A small-molecule ligand and the protein it binds are described below.
Small molecule (SMILES): CC(=O)N[C@@H]1[C@@H](O)[C@H](O)[C@@H](CO)O[C@H]1O

Sequence of chain 1.A:
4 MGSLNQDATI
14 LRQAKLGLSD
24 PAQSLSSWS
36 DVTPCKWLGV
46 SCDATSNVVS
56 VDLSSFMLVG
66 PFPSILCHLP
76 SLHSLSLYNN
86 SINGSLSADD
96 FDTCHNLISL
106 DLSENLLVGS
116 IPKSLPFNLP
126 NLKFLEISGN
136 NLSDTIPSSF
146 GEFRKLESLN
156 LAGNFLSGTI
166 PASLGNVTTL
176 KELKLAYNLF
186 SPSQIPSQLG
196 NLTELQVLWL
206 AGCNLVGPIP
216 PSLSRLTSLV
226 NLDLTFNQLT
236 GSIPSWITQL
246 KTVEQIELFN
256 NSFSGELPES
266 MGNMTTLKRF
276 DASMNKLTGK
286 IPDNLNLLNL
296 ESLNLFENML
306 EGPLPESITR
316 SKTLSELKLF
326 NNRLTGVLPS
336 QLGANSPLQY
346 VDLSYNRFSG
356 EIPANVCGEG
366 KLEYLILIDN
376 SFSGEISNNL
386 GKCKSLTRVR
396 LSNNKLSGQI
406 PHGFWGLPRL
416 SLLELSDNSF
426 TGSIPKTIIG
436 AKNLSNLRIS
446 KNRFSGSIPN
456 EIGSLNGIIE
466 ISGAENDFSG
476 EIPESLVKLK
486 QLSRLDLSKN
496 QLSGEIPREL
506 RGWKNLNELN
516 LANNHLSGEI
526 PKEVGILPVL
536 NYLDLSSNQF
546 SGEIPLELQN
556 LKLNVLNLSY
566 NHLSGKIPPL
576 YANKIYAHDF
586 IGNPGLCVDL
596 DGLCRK

Binding-site contacts:
Ligand atom C7 contacts residue ASN171 of chain 1.A at 3.1 Å.
Ligand atom O5 contacts residue ASN171 of chain 1.A at 2.4 Å (h-bond).
Ligand atom C1 contacts residue ASN171 of chain 1.A at 1.4 Å.
Ligand atom C5 contacts residue SER168 of chain 1.A at 4.3 Å.
Ligand atom N2 contacts residue ASN171 of chain 1.A at 3.1 Å (h-bond).
Ligand atom O6 contacts residue ALA167 of chain 1.A at 3.9 Å.
Ligand atom O6 contacts residue SER168 of chain 1.A at 4.4 Å.
Ligand atom C6 contacts residue SER168 of chain 1.A at 4.0 Å.
Ligand atom C5 contacts residue ASN171 of chain 1.A at 3.7 Å.
Ligand atom C4 contacts residue ASN171 of chain 1.A at 4.3 Å.
Ligand atom C1 contacts residue SER168 of chain 1.A at 4.4 Å.
Ligand atom O6 contacts residue GLN193 of chain 1.A at 3.8 Å.
Ligand atom O7 contacts residue ASN171 of chain 1.A at 2.6 Å (h-bond).
Ligand atom O7 contacts residue GLY146 of chain 1.A at 4.3 Å.
Ligand atom O5 contacts residue SER168 of chain 1.A at 3.6 Å.
Ligand atom C6 contacts residue ALA167 of chain 1.A at 4.2 Å (hydrophobic).
Ligand atom C2 contacts residue ASN171 of chain 1.A at 2.6 Å.
Ligand atom C3 contacts residue ASN171 of chain 1.A at 3.9 Å.